Sequence of chain 1.G:
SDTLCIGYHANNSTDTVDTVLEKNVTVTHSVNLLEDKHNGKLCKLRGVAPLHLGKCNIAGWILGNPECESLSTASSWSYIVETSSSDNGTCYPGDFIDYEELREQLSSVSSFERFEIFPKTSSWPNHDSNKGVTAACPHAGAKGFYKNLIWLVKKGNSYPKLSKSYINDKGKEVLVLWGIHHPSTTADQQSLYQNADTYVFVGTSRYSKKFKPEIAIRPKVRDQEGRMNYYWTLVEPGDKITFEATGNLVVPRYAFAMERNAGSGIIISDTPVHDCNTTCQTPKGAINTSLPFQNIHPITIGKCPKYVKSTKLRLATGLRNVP

Binding-site contacts:
Ligand atom C2 contacts residue ASN92 of chain 1.G at 2.5 Å.
Ligand atom N2 contacts residue ARG226 of chain 1.G at 3.7 Å.
Ligand atom C4 contacts residue ARG226 of chain 1.G at 4.2 Å.
Ligand atom C3 contacts residue ARG226 of chain 1.G at 4.2 Å.
Ligand atom O6 contacts residue ARG226 of chain 1.G at 4.2 Å.
Ligand atom C8 contacts residue CYS95 of chain 1.G at 4.0 Å (hydrophobic).
Ligand atom C8 contacts residue ASN69 of chain 1.G at 3.5 Å.
Ligand atom C7 contacts residue CYS95 of chain 1.G at 4.2 Å (hydrophobic).
Ligand atom C7 contacts residue ASN92 of chain 1.G at 3.3 Å.
Ligand atom C8 contacts residue PRO142 of chain 1.G at 3.8 Å (hydrophobic).
Ligand atom C7 contacts residue GLU71 of chain 1.G at 4.0 Å.
Ligand atom C7 contacts residue ARG226 of chain 1.G at 3.4 Å.
Ligand atom C8 contacts residue CYS141 of chain 1.G at 4.1 Å (hydrophobic).
Ligand atom O5 contacts residue ARG226 of chain 1.G at 3.5 Å (salt-bridge).
Ligand atom O5 contacts residue ASN92 of chain 1.G at 2.2 Å (h-bond).
Ligand atom C8 contacts residue ALA140 of chain 1.G at 4.3 Å (hydrophobic).
Ligand atom C5 contacts residue ARG226 of chain 1.G at 3.8 Å.
Ligand atom C3 contacts residue ASN92 of chain 1.G at 3.8 Å.
Ligand atom O3 contacts residue ARG226 of chain 1.G at 3.4 Å (salt-bridge).
Ligand atom C2 contacts residue ARG226 of chain 1.G at 3.9 Å.
Ligand atom C4 contacts residue ASN92 of chain 1.G at 4.2 Å.
Ligand atom C7 contacts residue ASN69 of chain 1.G at 3.9 Å.
Ligand atom N2 contacts residue ASN92 of chain 1.G at 3.1 Å (h-bond).
Ligand atom C8 contacts residue ARG226 of chain 1.G at 4.0 Å.
Ligand atom O7 contacts residue ASN69 of chain 1.G at 3.2 Å (h-bond).
Ligand atom C8 contacts residue PRO70 of chain 1.G at 4.5 Å (hydrophobic).
Ligand atom C5 contacts residue ASN92 of chain 1.G at 3.6 Å.
Ligand atom O7 contacts residue ASN92 of chain 1.G at 3.0 Å (h-bond).
Ligand atom O6 contacts residue ASP91 of chain 1.G at 3.4 Å.
Ligand atom O5 contacts residue ASP91 of chain 1.G at 4.5 Å.
Ligand atom N2 contacts residue GLU71 of chain 1.G at 3.8 Å.
Ligand atom C1 contacts residue ARG226 of chain 1.G at 4.3 Å.
Ligand atom C1 contacts residue ASN92 of chain 1.G at 1.4 Å.
Ligand atom C8 contacts residue GLU71 of chain 1.G at 4.0 Å.
Ligand atom C1 contacts residue GLU71 of chain 1.G at 4.2 Å.
Ligand atom C6 contacts residue ARG226 of chain 1.G at 3.6 Å.
Ligand atom O7 contacts residue ARG226 of chain 1.G at 3.4 Å (salt-bridge).
Ligand atom O7 contacts residue CYS95 of chain 1.G at 3.6 Å.

The small molecule below binds the protein below.
Small molecule (SMILES): CC(=O)N[C@H]1[C@H](O[C@H]2[C@H](O)[C@@H](NC(C)=O)CO[C@@H]2CO)O[C@H](CO)[C@@H](O)[C@@H]1O